A protein and the small-molecule ligand that binds it are described below.
Small molecule (SMILES): O=C(O)CCC(=O)c1cccc2ccccc12

Binding-site contacts:
Ligand atom C10 contacts residue ALA18 of chain 1.E at 3.5 Å (hydrophobic).
Ligand atom C03 contacts residue ALA18 of chain 1.E at 3.5 Å (hydrophobic).
Ligand atom C06 contacts residue ASP19 of chain 1.E at 4.1 Å.
Ligand atom C09 contacts residue ALA18 of chain 1.E at 3.7 Å (hydrophobic).
Ligand atom C11 contacts residue ALA18 of chain 1.E at 4.3 Å (hydrophobic).
Ligand atom C02 contacts residue LEU3 of chain 1.E at 3.9 Å (hydrophobic).
Ligand atom C08 contacts residue ALA18 of chain 1.E at 3.8 Å (hydrophobic).
Ligand atom C01 contacts residue ASP19 of chain 1.E at 4.0 Å.
Ligand atom C07 contacts residue ALA18 of chain 1.E at 3.8 Å (hydrophobic).
Ligand atom C01 contacts residue ALA18 of chain 1.E at 3.7 Å (hydrophobic).
Ligand atom C02 contacts residue ALA18 of chain 1.E at 3.2 Å (hydrophobic).
Ligand atom C01 contacts residue LEU3 of chain 1.E at 3.5 Å (hydrophobic).
Ligand atom C06 contacts residue ALA18 of chain 1.E at 4.2 Å (hydrophobic).
Ligand atom C04 contacts residue ALA18 of chain 1.E at 3.4 Å (hydrophobic).
Ligand atom C05 contacts residue ALA18 of chain 1.E at 3.5 Å (hydrophobic).

Sequence of chain 1.E:
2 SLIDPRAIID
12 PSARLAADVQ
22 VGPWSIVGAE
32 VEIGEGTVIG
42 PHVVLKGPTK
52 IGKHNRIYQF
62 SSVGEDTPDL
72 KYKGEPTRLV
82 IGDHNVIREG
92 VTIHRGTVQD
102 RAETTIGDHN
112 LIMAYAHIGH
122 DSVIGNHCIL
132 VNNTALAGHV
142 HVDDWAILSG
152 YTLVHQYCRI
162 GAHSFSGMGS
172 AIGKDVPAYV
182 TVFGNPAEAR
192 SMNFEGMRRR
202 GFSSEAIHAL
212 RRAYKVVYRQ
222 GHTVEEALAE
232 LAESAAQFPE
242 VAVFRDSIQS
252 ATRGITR